Sequence of chain 2.A:
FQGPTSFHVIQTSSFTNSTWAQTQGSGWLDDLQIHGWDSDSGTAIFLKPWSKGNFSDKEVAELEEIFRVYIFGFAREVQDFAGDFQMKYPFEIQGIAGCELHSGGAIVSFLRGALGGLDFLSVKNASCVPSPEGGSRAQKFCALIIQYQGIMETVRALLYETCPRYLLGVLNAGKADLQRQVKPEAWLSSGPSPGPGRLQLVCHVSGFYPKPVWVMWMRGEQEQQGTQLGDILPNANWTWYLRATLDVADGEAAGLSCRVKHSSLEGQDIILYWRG

This protein binds this small molecule.
Small molecule (SMILES): CC(=O)N[C@@H]1[C@@H](O)[C@H](O)[C@@H](CO)O[C@H]1O

Binding-site contacts:
Ligand atom C5 contacts residue ASN56 of chain 2.A at 3.7 Å.
Ligand atom C1 contacts residue SO41 of chain 2.H at 3.5 Å.
Ligand atom O5 contacts residue ARG167 of chain 2.A at 3.6 Å.
Ligand atom O6 contacts residue SO41 of chain 2.H at 4.1 Å.
Ligand atom O4 contacts residue ARG167 of chain 2.A at 3.7 Å.
Ligand atom C1 contacts residue GLY171 of chain 2.A at 4.3 Å.
Ligand atom C4 contacts residue ASN56 of chain 2.A at 4.2 Å.
Ligand atom C5 contacts residue GLY171 of chain 2.A at 4.5 Å.
Ligand atom C1 contacts residue ARG167 of chain 2.A at 3.8 Å.
Ligand atom C8 contacts residue PHE57 of chain 2.A at 4.1 Å (hydrophobic).
Ligand atom C4 contacts residue ARG167 of chain 2.A at 4.2 Å.
Ligand atom O5 contacts residue ASN56 of chain 2.A at 2.4 Å (h-bond).
Ligand atom C7 contacts residue ARG167 of chain 2.A at 3.7 Å.
Ligand atom C5 contacts residue ARG167 of chain 2.A at 3.6 Å.
Ligand atom C7 contacts residue PHE57 of chain 2.A at 4.0 Å (hydrophobic).
Ligand atom O5 contacts residue SO41 of chain 2.H at 3.4 Å (h-bond).
Ligand atom O7 contacts residue GLU61 of chain 2.A at 4.5 Å.
Ligand atom C2 contacts residue SO41 of chain 2.H at 3.7 Å.
Ligand atom C3 contacts residue ASN56 of chain 2.A at 3.7 Å.
Ligand atom C3 contacts residue ARG167 of chain 2.A at 4.3 Å.
Ligand atom O7 contacts residue PHE57 of chain 2.A at 3.3 Å.
Ligand atom C1 contacts residue ASN56 of chain 2.A at 1.4 Å.
Ligand atom C5 contacts residue LEU170 of chain 2.A at 4.4 Å (hydrophobic).
Ligand atom O7 contacts residue ASN56 of chain 2.A at 4.1 Å.
Ligand atom C7 contacts residue ASN56 of chain 2.A at 3.8 Å.
Ligand atom O5 contacts residue GLY171 of chain 2.A at 3.8 Å.
Ligand atom C5 contacts residue SO41 of chain 2.H at 4.4 Å.
Ligand atom N2 contacts residue ASN56 of chain 2.A at 2.9 Å (h-bond).
Ligand atom C8 contacts residue ARG167 of chain 2.A at 3.9 Å.
Ligand atom C8 contacts residue GLU61 of chain 2.A at 3.9 Å.
Ligand atom C8 contacts residue ASN56 of chain 2.A at 3.7 Å.
Ligand atom O7 contacts residue ARG167 of chain 2.A at 2.9 Å (salt-bridge).
Ligand atom C6 contacts residue LEU170 of chain 2.A at 3.8 Å (hydrophobic).
Ligand atom N2 contacts residue SO41 of chain 2.H at 4.0 Å.
Ligand atom C2 contacts residue ASN56 of chain 2.A at 2.4 Å.